Sequence of chain 1.A:
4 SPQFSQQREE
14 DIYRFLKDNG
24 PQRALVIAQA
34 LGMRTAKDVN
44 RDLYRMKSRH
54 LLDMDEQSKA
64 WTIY

Sequence of chain 1.B:
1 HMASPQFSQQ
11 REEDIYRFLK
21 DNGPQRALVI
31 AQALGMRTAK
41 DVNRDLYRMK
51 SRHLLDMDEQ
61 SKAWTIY

Binding-site contacts:
Ligand atom OP2 contacts residue ARG26 of chain 1.A at 3.3 Å (salt-bridge).
Ligand atom N1 contacts residue DC2 of chain 1.D at 3.0 Å (h-bond).
Ligand atom OP1 contacts residue TYR47 of chain 1.A at 2.6 Å (h-bond).
Ligand atom N3 contacts residue DG7 of chain 1.D at 2.9 Å (h-bond).
Ligand atom O6 contacts residue DC6 of chain 1.D at 2.8 Å (h-bond).
Ligand atom OP2 contacts residue LYS40 of chain 1.B at 2.8 Å (salt-bridge).
Ligand atom N2 contacts residue DC4 of chain 1.D at 2.8 Å (h-bond).
Ligand atom O5' contacts residue ASN43 of chain 1.A at 3.2 Å.
Ligand atom N3 contacts residue DG3 of chain 1.D at 2.9 Å (h-bond).
Ligand atom O6 contacts residue DC2 of chain 1.D at 2.8 Å (h-bond).
Ligand atom O5' contacts residue ARG44 of chain 1.A at 3.5 Å (salt-bridge).
Ligand atom C4 contacts residue DC4 of chain 1.D at 3.4 Å.
Ligand atom O6 contacts residue DG3 of chain 1.D at 3.3 Å (h-bond).
Ligand atom O4' contacts residue TYR47 of chain 1.A at 3.5 Å.
Ligand atom OP1 contacts residue ASN43 of chain 1.A at 2.9 Å (h-bond).
Ligand atom O6 contacts residue DC4 of chain 1.D at 3.0 Å (h-bond).
Ligand atom OP2 contacts residue ASN43 of chain 1.A at 3.0 Å (h-bond).
Ligand atom N4 contacts residue DC6 of chain 1.D at 3.5 Å.
Ligand atom N2 contacts residue DC2 of chain 1.D at 2.9 Å (h-bond).
Ligand atom OP2 contacts residue LYS40 of chain 1.A at 2.9 Å (salt-bridge).
Ligand atom O2 contacts residue DG3 of chain 1.D at 2.9 Å (h-bond).
Ligand atom N3 contacts residue DG5 of chain 1.D at 2.9 Å (h-bond).
Ligand atom N1 contacts residue DC6 of chain 1.D at 3.0 Å (h-bond).
Ligand atom OP1 contacts residue ARG26 of chain 1.A at 3.1 Å (salt-bridge).
Ligand atom C5 contacts residue DC6 of chain 1.D at 3.4 Å.
Ligand atom O2 contacts residue DG7 of chain 1.D at 3.0 Å (h-bond).
Ligand atom N2 contacts residue DC6 of chain 1.D at 3.0 Å (h-bond).
Ligand atom N1 contacts residue DC4 of chain 1.D at 2.9 Å (h-bond).
Ligand atom C5 contacts residue DC4 of chain 1.D at 3.4 Å.
Ligand atom N4 contacts residue DG7 of chain 1.D at 2.8 Å (h-bond).
Ligand atom N4 contacts residue DC4 of chain 1.D at 3.4 Å.
Ligand atom C1' contacts residue TYR47 of chain 1.A at 3.5 Å (hydrophobic).
Ligand atom OP2 contacts residue ARG44 of chain 1.A at 2.7 Å (salt-bridge).
Ligand atom C4 contacts residue DC6 of chain 1.D at 3.4 Å.
Ligand atom O2 contacts residue DC4 of chain 1.D at 3.3 Å (h-bond).
Ligand atom N4 contacts residue DG3 of chain 1.D at 2.9 Å (h-bond).
Ligand atom OP1 contacts residue LYS40 of chain 1.A at 3.4 Å.
Ligand atom N4 contacts residue DG5 of chain 1.D at 2.9 Å (h-bond).
Ligand atom O2 contacts residue DG5 of chain 1.D at 2.9 Å (h-bond).
Ligand atom C2 contacts residue DC4 of chain 1.D at 3.3 Å.

This small molecule binds to this protein.
Small molecule (SMILES): N=c1ccn([C@H]2C[C@H](O[P](=O)(O)OC[C@H]3O[C@@H](n4cnc5c(=O)nc(N)[nH]c54)C[C@@H]3O)[C@@H](CO[P](=O)(O)O[C@H]3C[C@H](n4cnc5c(=O)nc(N)[nH]c54)O[C@@H]3CO[P](=O)(O)O[C@H]3C[C@H](n4ccc(N)nc4=O)O[C@@H]3CO[P](=O)(O)O[C@H]3C[C@H](n4cnc5c(=O)nc(N)[nH]c54)O[C@@H]3CO[P](=O)(O)O[C@H]3C[C@H](n4ccc(N)nc4=O)O[C@@H]3COP(=O)=O)O2)c(=O)[nH]1